This protein binds this small molecule.
Small molecule (SMILES): NC(=O)Nc1ccccc1

Sequence of chain 1.C:
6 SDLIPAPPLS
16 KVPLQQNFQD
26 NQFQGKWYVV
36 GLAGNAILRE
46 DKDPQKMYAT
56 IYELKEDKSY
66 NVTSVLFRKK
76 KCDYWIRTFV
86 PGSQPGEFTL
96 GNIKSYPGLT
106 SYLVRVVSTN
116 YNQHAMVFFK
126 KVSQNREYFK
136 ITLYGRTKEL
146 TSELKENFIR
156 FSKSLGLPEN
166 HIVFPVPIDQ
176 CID

Binding-site contacts:
Ligand atom C3 contacts residue ASN117 of chain 1.C at 3.5 Å.
Ligand atom N1 contacts residue GLN27 of chain 1.C at 4.2 Å.
Ligand atom C1 contacts residue SO41 of chain 1.U at 4.2 Å.
Ligand atom N2 contacts residue SO41 of chain 1.U at 3.8 Å.
Ligand atom C1 contacts residue TYR116 of chain 1.C at 3.7 Å (hydrophobic).
Ligand atom O1 contacts residue TYR116 of chain 1.C at 4.2 Å.
Ligand atom C6 contacts residue ARG141 of chain 1.C at 4.0 Å.
Ligand atom C7 contacts residue ASN117 of chain 1.C at 4.5 Å.
Ligand atom O1 contacts residue ASN117 of chain 1.C at 3.2 Å.
Ligand atom C1 contacts residue ASN117 of chain 1.C at 4.0 Å.
Ligand atom N1 contacts residue ASN117 of chain 1.C at 4.2 Å.
Ligand atom N2 contacts residue GLN27 of chain 1.C at 3.0 Å (h-bond).
Ligand atom C4 contacts residue ARG141 of chain 1.C at 3.4 Å.
Ligand atom C2 contacts residue TYR116 of chain 1.C at 4.0 Å (hydrophobic).
Ligand atom C2 contacts residue ARG141 of chain 1.C at 3.6 Å.
Ligand atom N2 contacts residue ARG141 of chain 1.C at 4.2 Å.
Ligand atom N1 contacts residue SO41 of chain 1.U at 4.2 Å.
Ligand atom C1 contacts residue ARG141 of chain 1.C at 4.2 Å.
Ligand atom C5 contacts residue ARG141 of chain 1.C at 3.6 Å.
Ligand atom C7 contacts residue ARG141 of chain 1.C at 3.7 Å.
Ligand atom C6 contacts residue ASN117 of chain 1.C at 3.7 Å.
Ligand atom C1 contacts residue GLN27 of chain 1.C at 4.0 Å.
Ligand atom C2 contacts residue ASN117 of chain 1.C at 4.1 Å.
Ligand atom O1 contacts residue GLN27 of chain 1.C at 4.1 Å.
Ligand atom N2 contacts residue TYR116 of chain 1.C at 3.9 Å.
Ligand atom N1 contacts residue ARG141 of chain 1.C at 3.4 Å (salt-bridge).
Ligand atom C3 contacts residue TYR116 of chain 1.C at 4.4 Å (hydrophobic).
Ligand atom N1 contacts residue TYR116 of chain 1.C at 3.5 Å (h-bond).
Ligand atom C3 contacts residue ARG141 of chain 1.C at 4.2 Å.